Sequence of chain 4.A:
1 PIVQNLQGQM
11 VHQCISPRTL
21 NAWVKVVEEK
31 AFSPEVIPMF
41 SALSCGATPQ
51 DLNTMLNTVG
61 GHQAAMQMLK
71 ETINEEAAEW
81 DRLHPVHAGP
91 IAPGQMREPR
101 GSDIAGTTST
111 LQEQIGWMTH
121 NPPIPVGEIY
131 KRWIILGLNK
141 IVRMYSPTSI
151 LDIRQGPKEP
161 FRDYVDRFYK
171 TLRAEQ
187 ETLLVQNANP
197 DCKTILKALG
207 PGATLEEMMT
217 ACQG

Binding-site contacts:
Ligand atom C14 contacts residue ALA105 of chain 4.A at 3.6 Å (hydrophobic).
Ligand atom C51 contacts residue GLN67 of chain 4.A at 3.2 Å.
Ligand atom C50 contacts residue GLN63 of chain 4.A at 3.4 Å.
Ligand atom C14 contacts residue ASN53 of chain 4.A at 3.4 Å.
Ligand atom O18 contacts residue THR107 of chain 4.A at 3.0 Å (h-bond).
Ligand atom C28 contacts residue ASN53 of chain 4.A at 3.4 Å.
Ligand atom C50 contacts residue GLN67 of chain 4.A at 3.5 Å.
Ligand atom C13 contacts residue TYR130 of chain 4.A at 3.4 Å (hydrophobic).
Ligand atom CL12 contacts residue ILE73 of chain 4.A at 3.6 Å.
Ligand atom C31 contacts residue LYS70 of chain 4.A at 3.4 Å.
Ligand atom C14 contacts residue THR107 of chain 4.A at 3.6 Å.
Ligand atom C40 contacts residue ASN57 of chain 4.A at 3.6 Å.
Ligand atom C14 contacts residue TYR130 of chain 4.A at 3.5 Å (hydrophobic).
Ligand atom N05 contacts residue ASN74 of chain 4.A at 3.6 Å (h-bond).
Ligand atom N03 contacts residue LYS70 of chain 4.A at 3.6 Å.
Ligand atom F35 contacts residue LEU56 of chain 4.A at 3.4 Å.
Ligand atom C49 contacts residue GLN63 of chain 4.A at 3.4 Å.
Ligand atom N05 contacts residue LYS70 of chain 4.A at 3.5 Å.
Ligand atom F35 contacts residue MET66 of chain 4.A at 3.1 Å.
Ligand atom C38 contacts residue ASN57 of chain 4.A at 3.4 Å.
Ligand atom O18 contacts residue GLY106 of chain 4.A at 3.5 Å (h-bond).
Ligand atom C33 contacts residue MET66 of chain 4.A at 3.2 Å (hydrophobic).
Ligand atom O09 contacts residue LYS70 of chain 4.A at 3.0 Å (salt-bridge).
Ligand atom F32 contacts residue ILE73 of chain 4.A at 3.2 Å.
Ligand atom C24 contacts residue GLY106 of chain 4.A at 3.6 Å.
Ligand atom C36 contacts residue ASN57 of chain 4.A at 3.1 Å.
Ligand atom F32 contacts residue LEU69 of chain 4.A at 3.1 Å.
Ligand atom C04 contacts residue LYS70 of chain 4.A at 3.5 Å.
Ligand atom F32 contacts residue LYS70 of chain 4.A at 3.0 Å.
Ligand atom C27 contacts residue ASN57 of chain 4.A at 3.3 Å.
Ligand atom C29 contacts residue ASN57 of chain 4.A at 3.6 Å.
Ligand atom N37 contacts residue ASN57 of chain 4.A at 2.4 Å (h-bond).
Ligand atom N25 contacts residue ASN57 of chain 4.A at 2.9 Å (h-bond).
Ligand atom F46 contacts residue ARG173 of chain 3.A at 3.3 Å.
Ligand atom C21 contacts residue ASN57 of chain 4.A at 3.6 Å.
Ligand atom O08 contacts residue ASN74 of chain 4.A at 3.1 Å (h-bond).
Ligand atom C28 contacts residue ASN57 of chain 4.A at 3.2 Å.
Ligand atom O39 contacts residue LYS70 of chain 4.A at 3.5 Å.
Ligand atom CL12 contacts residue ASN74 of chain 4.A at 3.0 Å.
Ligand atom C36 contacts residue LEU56 of chain 4.A at 3.6 Å (hydrophobic).

Sequence of chain 3.A:
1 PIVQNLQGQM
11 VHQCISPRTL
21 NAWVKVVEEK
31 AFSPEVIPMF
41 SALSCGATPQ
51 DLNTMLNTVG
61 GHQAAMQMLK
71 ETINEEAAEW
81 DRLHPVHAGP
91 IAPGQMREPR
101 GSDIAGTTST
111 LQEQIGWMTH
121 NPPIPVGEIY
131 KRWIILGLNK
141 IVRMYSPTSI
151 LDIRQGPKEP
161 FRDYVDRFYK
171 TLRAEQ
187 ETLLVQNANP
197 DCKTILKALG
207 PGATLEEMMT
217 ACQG

This small molecule binds to this protein.
Small molecule (SMILES): Cn1nc(NS(C)(=O)=O)c2c(Cl)ccc(-n3c([C@H](Cc4cc(F)cc(F)c4)NC(=O)Cn4[nH]c(C(F)F)c5cccc4-5)nc4ccccc4c3=O)c21